Binding-site contacts:
Ligand atom N16 contacts residue MET308 of chain 1.D at 3.5 Å.
Ligand atom F27 contacts residue ASN285 of chain 1.D at 2.7 Å.
Ligand atom C05 contacts residue LEU312 of chain 1.D at 3.5 Å (hydrophobic).
Ligand atom F01 contacts residue LEU460 of chain 1.D at 2.8 Å.
Ligand atom C24 contacts residue LEU379 of chain 1.D at 3.9 Å (hydrophobic).
Ligand atom C09 contacts residue TRP453 of chain 1.D at 3.9 Å (hydrophobic).
Ligand atom C22 contacts residue LEU379 of chain 1.D at 3.1 Å (hydrophobic).
Ligand atom C09 contacts residue SER313 of chain 1.D at 3.8 Å.
Ligand atom C23 contacts residue LEU379 of chain 1.D at 3.7 Å (hydrophobic).
Ligand atom C06 contacts residue PHE309 of chain 1.D at 3.9 Å (hydrophobic).
Ligand atom C21 contacts residue LEU379 of chain 1.D at 3.5 Å (hydrophobic).
Ligand atom F29 contacts residue TRP453 of chain 1.D at 3.6 Å.
Ligand atom C25 contacts residue ASN285 of chain 1.D at 3.6 Å.
Ligand atom C10 contacts residue LEU312 of chain 1.D at 3.4 Å (hydrophobic).
Ligand atom C19 contacts residue LEU379 of chain 1.D at 3.9 Å (hydrophobic).
Ligand atom F27 contacts residue GLU305 of chain 1.D at 3.0 Å.
Ligand atom F28 contacts residue ASN285 of chain 1.D at 3.3 Å.
Ligand atom F26 contacts residue LEU379 of chain 1.D at 3.5 Å.
Ligand atom C10 contacts residue VAL316 of chain 1.D at 3.7 Å (hydrophobic).
Ligand atom C10 contacts residue SER313 of chain 1.D at 3.4 Å.
Ligand atom F30 contacts residue LEU460 of chain 1.D at 3.3 Å.
Ligand atom S04 contacts residue LEU456 of chain 1.D at 3.9 Å.
Ligand atom C24 contacts residue GLU305 of chain 1.D at 3.9 Å.
Ligand atom C02 contacts residue LEU460 of chain 1.D at 3.5 Å (hydrophobic).
Ligand atom C14 contacts residue PHE309 of chain 1.D at 3.7 Å (hydrophobic).
Ligand atom C09 contacts residue LEU312 of chain 1.D at 3.2 Å (hydrophobic).
Ligand atom F29 contacts residue PHE394 of chain 1.D at 3.5 Å.
Ligand atom S04 contacts residue LEU460 of chain 1.D at 3.4 Å.
Ligand atom O15 contacts residue LEU312 of chain 1.D at 3.9 Å.
Ligand atom C25 contacts residue GLU305 of chain 1.D at 3.4 Å.
Ligand atom F26 contacts residue GLU305 of chain 1.D at 2.7 Å.
Ligand atom C03 contacts residue LEU460 of chain 1.D at 3.7 Å (hydrophobic).
Ligand atom O15 contacts residue MET308 of chain 1.D at 3.7 Å.
Ligand atom C20 contacts residue LEU379 of chain 1.D at 3.8 Å (hydrophobic).
Ligand atom N16 contacts residue PHE309 of chain 1.D at 3.5 Å.
Ligand atom C11 contacts residue SER313 of chain 1.D at 3.9 Å.
Ligand atom C14 contacts residue LEU312 of chain 1.D at 3.8 Å (hydrophobic).
Ligand atom C06 contacts residue LEU312 of chain 1.D at 3.2 Å (hydrophobic).
Ligand atom C05 contacts residue PHE309 of chain 1.D at 3.9 Å (hydrophobic).
Ligand atom O15 contacts residue PHE309 of chain 1.D at 3.2 Å.

Sequence of chain 1.D:
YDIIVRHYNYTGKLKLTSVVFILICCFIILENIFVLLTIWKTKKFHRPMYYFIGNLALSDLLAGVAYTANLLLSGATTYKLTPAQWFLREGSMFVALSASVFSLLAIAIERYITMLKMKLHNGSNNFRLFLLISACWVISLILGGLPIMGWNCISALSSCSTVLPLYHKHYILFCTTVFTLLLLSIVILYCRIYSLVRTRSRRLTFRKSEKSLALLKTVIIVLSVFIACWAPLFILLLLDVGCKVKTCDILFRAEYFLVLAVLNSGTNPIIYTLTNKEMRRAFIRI

The small molecule below binds the protein below.
Small molecule (SMILES): FC(F)(F)c1cccc(-c2noc(-c3cc(-c4ccccc4)c(C(F)(F)F)s3)n2)c1